Sequence of chain 3.A:
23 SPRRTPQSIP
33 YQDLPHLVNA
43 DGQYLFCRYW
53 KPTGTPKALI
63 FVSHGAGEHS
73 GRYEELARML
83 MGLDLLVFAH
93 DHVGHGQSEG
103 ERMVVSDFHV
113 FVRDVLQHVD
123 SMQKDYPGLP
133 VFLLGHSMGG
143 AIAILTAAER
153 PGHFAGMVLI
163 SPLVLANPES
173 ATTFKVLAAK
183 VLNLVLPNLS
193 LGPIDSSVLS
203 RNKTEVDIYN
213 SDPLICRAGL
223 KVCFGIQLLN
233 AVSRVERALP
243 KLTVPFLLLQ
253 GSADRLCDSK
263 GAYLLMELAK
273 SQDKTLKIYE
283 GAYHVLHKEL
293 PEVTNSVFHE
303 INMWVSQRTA

Binding-site contacts:
Ligand atom C17 contacts residue LEU230 of chain 3.A at 3.6 Å (hydrophobic).
Ligand atom O20 contacts residue GLY67 of chain 3.A at 3.6 Å.
Ligand atom C5 contacts residue LEU258 of chain 3.A at 3.8 Å (hydrophobic).
Ligand atom O20 contacts residue ALA68 of chain 3.A at 3.0 Å (h-bond).
Ligand atom C14 contacts residue SER172 of chain 3.A at 3.4 Å.
Ligand atom O12 contacts residue LEU231 of chain 3.A at 4.1 Å.
Ligand atom O11 contacts residue ALA168 of chain 3.A at 4.0 Å.
Ligand atom O12 contacts residue VAL234 of chain 3.A at 3.8 Å.
Ligand atom C3 contacts residue SER139 of chain 3.A at 2.7 Å.
Ligand atom N8 contacts residue LEU165 of chain 3.A at 3.6 Å.
Ligand atom C5 contacts residue CYS259 of chain 3.A at 3.9 Å (hydrophobic).
Ligand atom C16 contacts residue LEU222 of chain 3.A at 3.9 Å (hydrophobic).
Ligand atom C17 contacts residue LEU231 of chain 3.A at 3.9 Å (hydrophobic).
Ligand atom CL1 contacts residue LEU222 of chain 3.A at 3.8 Å.
Ligand atom C5 contacts residue LEU165 of chain 3.A at 3.7 Å (hydrophobic).
Ligand atom C13 contacts residue ALA173 of chain 3.A at 4.0 Å (hydrophobic).
Ligand atom C14 contacts residue ALA173 of chain 3.A at 4.1 Å (hydrophobic).
Ligand atom N1 contacts residue SER139 of chain 3.A at 2.4 Å (h-bond).
Ligand atom O12 contacts residue LEU165 of chain 3.A at 3.7 Å.
Ligand atom C19 contacts residue MET140 of chain 3.A at 3.1 Å (hydrophobic).
Ligand atom C17 contacts residue GLY227 of chain 3.A at 3.6 Å.
Ligand atom S9 contacts residue LEU165 of chain 3.A at 4.0 Å.
Ligand atom C2 contacts residue SER139 of chain 3.A at 3.7 Å.
Ligand atom CL1 contacts residue GLY227 of chain 3.A at 4.1 Å.
Ligand atom C16 contacts residue LEU231 of chain 3.A at 3.9 Å (hydrophobic).
Ligand atom C4 contacts residue LEU230 of chain 3.A at 3.6 Å (hydrophobic).
Ligand atom O20 contacts residue MET140 of chain 3.A at 3.0 Å (h-bond).
Ligand atom O20 contacts residue SER139 of chain 3.A at 2.2 Å (h-bond).
Ligand atom C5 contacts residue SER139 of chain 3.A at 4.0 Å.
Ligand atom C15 contacts residue LEU222 of chain 3.A at 3.7 Å (hydrophobic).
Ligand atom C19 contacts residue HIS286 of chain 3.A at 4.0 Å.
Ligand atom O12 contacts residue LEU230 of chain 3.A at 4.1 Å.
Ligand atom C2 contacts residue ALA68 of chain 3.A at 3.9 Å (hydrophobic).
Ligand atom C16 contacts residue GLY227 of chain 3.A at 3.1 Å.
Ligand atom C13 contacts residue SER172 of chain 3.A at 3.4 Å.
Ligand atom O11 contacts residue ASN169 of chain 3.A at 3.1 Å (h-bond).
Ligand atom C3 contacts residue CYS259 of chain 3.A at 3.6 Å (hydrophobic).
Ligand atom C19 contacts residue SER139 of chain 3.A at 1.4 Å.
Ligand atom C3 contacts residue HIS286 of chain 3.A at 4.0 Å.
Ligand atom N8 contacts residue LEU230 of chain 3.A at 4.1 Å.

The protein below binds the small molecule below.
Small molecule (SMILES): O=C(O)N1CCC(CNS(=O)(=O)c2ccc(Cl)cc2)CC1